Sequence of chain 1.C:
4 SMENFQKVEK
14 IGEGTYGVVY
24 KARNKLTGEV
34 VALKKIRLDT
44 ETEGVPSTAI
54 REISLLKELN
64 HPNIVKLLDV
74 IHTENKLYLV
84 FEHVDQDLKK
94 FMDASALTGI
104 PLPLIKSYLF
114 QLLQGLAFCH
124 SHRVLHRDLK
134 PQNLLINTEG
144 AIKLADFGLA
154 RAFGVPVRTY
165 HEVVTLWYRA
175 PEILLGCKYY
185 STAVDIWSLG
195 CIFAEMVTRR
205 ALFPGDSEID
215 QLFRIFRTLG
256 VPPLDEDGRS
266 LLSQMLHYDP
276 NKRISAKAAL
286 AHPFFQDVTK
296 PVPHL

A protein and the small-molecule ligand that binds it are described below.
Small molecule (SMILES): NS(=O)(=O)c1ccc(Nc2nc(OCC3CCCCC3)c3nc[nH]c3n2)cc1

Binding-site contacts:
Ligand atom C4 contacts residue GLU85 of chain 1.C at 3.8 Å.
Ligand atom C4 contacts residue LEU138 of chain 1.C at 3.4 Å (hydrophobic).
Ligand atom C2 contacts residue VAL87 of chain 1.C at 3.6 Å (hydrophobic).
Ligand atom C2 contacts residue LEU138 of chain 1.C at 3.7 Å (hydrophobic).
Ligand atom C22 contacts residue VAL87 of chain 1.C at 3.3 Å (hydrophobic).
Ligand atom O24 contacts residue LYS93 of chain 1.C at 3.3 Å.
Ligand atom N3 contacts residue LEU138 of chain 1.C at 3.5 Å.
Ligand atom C21 contacts residue GLN89 of chain 1.C at 3.6 Å.
Ligand atom C13 contacts residue GLU16 of chain 1.C at 3.6 Å.
Ligand atom C20 contacts residue GLN89 of chain 1.C at 3.7 Å.
Ligand atom C21 contacts residue ASP88 of chain 1.C at 3.4 Å.
Ligand atom C22 contacts residue ASP88 of chain 1.C at 3.3 Å.
Ligand atom C5 contacts residue LEU138 of chain 1.C at 3.4 Å (hydrophobic).
Ligand atom S23 contacts residue ASP90 of chain 1.C at 3.6 Å.
Ligand atom C10 contacts residue ILE14 of chain 1.C at 3.6 Å (hydrophobic).
Ligand atom N9 contacts residue GLU85 of chain 1.C at 2.8 Å (salt-bridge).
Ligand atom C8 contacts residue VAL68 of chain 1.C at 3.1 Å (hydrophobic).
Ligand atom C18 contacts residue LEU138 of chain 1.C at 3.7 Å (hydrophobic).
Ligand atom C4 contacts residue ALA35 of chain 1.C at 3.5 Å (hydrophobic).
Ligand atom N9 contacts residue ALA35 of chain 1.C at 3.6 Å.
Ligand atom C18 contacts residue ILE14 of chain 1.C at 3.7 Å (hydrophobic).
Ligand atom N26 contacts residue ASP90 of chain 1.C at 2.8 Å (salt-bridge).
Ligand atom O25 contacts residue LYS93 of chain 1.C at 3.4 Å (salt-bridge).
Ligand atom N3 contacts residue VAL87 of chain 1.C at 3.2 Å (h-bond).
Ligand atom C15 contacts residue ASP149 of chain 1.C at 3.7 Å.
Ligand atom N1 contacts residue LEU138 of chain 1.C at 3.8 Å.
Ligand atom C8 contacts residue GLU85 of chain 1.C at 3.6 Å.
Ligand atom O6 contacts residue VAL22 of chain 1.C at 3.6 Å.
Ligand atom C8 contacts residue PHE84 of chain 1.C at 3.4 Å (hydrophobic).
Ligand atom C5 contacts residue ALA35 of chain 1.C at 3.7 Å (hydrophobic).
Ligand atom C17 contacts residue VAL87 of chain 1.C at 3.2 Å (hydrophobic).
Ligand atom C19 contacts residue ASP90 of chain 1.C at 3.5 Å.
Ligand atom O24 contacts residue ASP90 of chain 1.C at 3.1 Å (salt-bridge).
Ligand atom N2 contacts residue VAL87 of chain 1.C at 2.6 Å (h-bond).
Ligand atom C6 contacts residue LEU138 of chain 1.C at 3.6 Å (hydrophobic).
Ligand atom O24 contacts residue GLN89 of chain 1.C at 3.2 Å.
Ligand atom C13 contacts residue GLY17 of chain 1.C at 3.8 Å.
Ligand atom N9 contacts residue VAL68 of chain 1.C at 3.5 Å.
Ligand atom C14 contacts residue GLY17 of chain 1.C at 3.8 Å.
Ligand atom N2 contacts residue HIS86 of chain 1.C at 3.7 Å.